The protein below binds the small molecule below.
Small molecule (SMILES): COCCNc1cc(NC(=O)N2CCCc3cc(CN4CCN(C)CC4=O)c(C=O)nc32)ncc1C#N

Sequence of chain 1.A:
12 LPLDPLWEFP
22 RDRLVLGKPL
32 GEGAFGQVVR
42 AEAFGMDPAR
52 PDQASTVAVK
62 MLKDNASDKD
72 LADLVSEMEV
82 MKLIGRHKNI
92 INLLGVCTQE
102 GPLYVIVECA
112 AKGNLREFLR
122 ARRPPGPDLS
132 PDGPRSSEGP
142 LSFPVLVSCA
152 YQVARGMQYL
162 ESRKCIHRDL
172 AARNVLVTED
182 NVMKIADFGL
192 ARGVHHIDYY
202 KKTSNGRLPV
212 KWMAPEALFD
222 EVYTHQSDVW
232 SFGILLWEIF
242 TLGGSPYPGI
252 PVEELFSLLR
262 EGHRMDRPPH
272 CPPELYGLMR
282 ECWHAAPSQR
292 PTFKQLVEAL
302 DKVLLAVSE

Binding-site contacts:
Ligand atom NBF contacts residue VAL108 of chain 1.A at 3.7 Å.
Ligand atom OAV contacts residue CYS110 of chain 1.A at 2.9 Å (h-bond).
Ligand atom CAM contacts residue THR57 of chain 1.A at 3.5 Å.
Ligand atom CAD contacts residue ALA112 of chain 1.A at 3.7 Å (hydrophobic).
Ligand atom CBC contacts residue GLU109 of chain 1.A at 3.2 Å.
Ligand atom CAK contacts residue LEU31 of chain 1.A at 3.7 Å (hydrophobic).
Ligand atom OAV contacts residue VAL58 of chain 1.A at 3.0 Å (h-bond).
Ligand atom NAJ contacts residue ALA111 of chain 1.A at 3.4 Å (h-bond).
Ligand atom NBF contacts residue ILE92 of chain 1.A at 3.8 Å.
Ligand atom CBB contacts residue LEU177 of chain 1.A at 3.5 Å (hydrophobic).
Ligand atom CAY contacts residue LEU31 of chain 1.A at 3.6 Å (hydrophobic).
Ligand atom CBE contacts residue LEU177 of chain 1.A at 3.7 Å (hydrophobic).
Ligand atom CAZ contacts residue LEU31 of chain 1.A at 3.5 Å (hydrophobic).
Ligand atom CAA contacts residue CYS110 of chain 1.A at 3.6 Å (hydrophobic).
Ligand atom NBF contacts residue LYS61 of chain 1.A at 3.6 Å.
Ligand atom NBG contacts residue VAL39 of chain 1.A at 3.5 Å.
Ligand atom O contacts residue ARG41 of chain 1.A at 3.1 Å.
Ligand atom NAJ contacts residue LEU31 of chain 1.A at 3.5 Å.
Ligand atom CBC contacts residue ALA59 of chain 1.A at 3.5 Å (hydrophobic).
Ligand atom CAH contacts residue ALA112 of chain 1.A at 3.3 Å (hydrophobic).
Ligand atom CBA contacts residue VAL39 of chain 1.A at 3.8 Å (hydrophobic).
Ligand atom CBH contacts residue LEU177 of chain 1.A at 3.5 Å (hydrophobic).
Ligand atom CAF contacts residue CYS110 of chain 1.A at 2.8 Å (hydrophobic).
Ligand atom CAD contacts residue ALA111 of chain 1.A at 3.7 Å (hydrophobic).
Ligand atom NAE contacts residue ALA111 of chain 1.A at 3.6 Å.
Ligand atom OAV contacts residue ARG41 of chain 1.A at 3.4 Å.
Ligand atom NAW contacts residue ALA111 of chain 1.A at 3.3 Å (h-bond).
Ligand atom CAL contacts residue CYS110 of chain 1.A at 1.8 Å (hydrophobic).
Ligand atom NBD contacts residue CYS110 of chain 1.A at 3.6 Å.
Ligand atom NAE contacts residue CYS110 of chain 1.A at 3.5 Å (h-bond).
Ligand atom NAW contacts residue LEU31 of chain 1.A at 3.6 Å.
Ligand atom CBC contacts residue LEU177 of chain 1.A at 3.8 Å (hydrophobic).
Ligand atom CBK contacts residue VAL39 of chain 1.A at 3.5 Å (hydrophobic).
Ligand atom NAE contacts residue ALA112 of chain 1.A at 3.7 Å.
Ligand atom OAX contacts residue ALA111 of chain 1.A at 3.7 Å.
Ligand atom CAD contacts residue LEU31 of chain 1.A at 3.6 Å (hydrophobic).
Ligand atom CAK contacts residue ALA111 of chain 1.A at 3.2 Å (hydrophobic).
Ligand atom CAM contacts residue CYS110 of chain 1.A at 3.8 Å (hydrophobic).
Ligand atom CBA contacts residue LEU177 of chain 1.A at 3.6 Å (hydrophobic).
Ligand atom NBD contacts residue ALA111 of chain 1.A at 3.2 Å (h-bond).